A protein and the small-molecule ligand that binds it are described below.
Small molecule (SMILES): N[C@@H](CS)C(=O)O

Binding-site contacts:
Ligand atom C contacts residue GLY1 of chain 59.E at 1.3 Å.
Ligand atom C contacts residue ASP150 of chain 58.A at 3.8 Å.
Ligand atom N contacts residue TYR152 of chain 58.A at 3.5 Å.
Ligand atom C contacts residue GLN155 of chain 58.A at 4.2 Å.
Ligand atom N contacts residue GLN155 of chain 58.A at 4.3 Å.
Ligand atom SG contacts residue GLY1 of chain 59.E at 4.2 Å.
Ligand atom O contacts residue TYR95 of chain 59.A at 3.6 Å.
Ligand atom SG contacts residue MET78 of chain 59.A at 3.8 Å.
Ligand atom O contacts residue TYR152 of chain 58.A at 3.6 Å.
Ligand atom SG contacts residue GLY240 of chain 59.C at 4.0 Å.
Ligand atom CA contacts residue GLU239 of chain 59.C at 3.9 Å.
Ligand atom SG contacts residue TYR95 of chain 59.A at 3.8 Å.
Ligand atom N contacts residue ASP150 of chain 58.A at 4.4 Å.
Ligand atom CB contacts residue GLY1 of chain 59.E at 3.1 Å.
Ligand atom C contacts residue TYR152 of chain 58.A at 3.6 Å (hydrophobic).
Ligand atom N contacts residue GLY1 of chain 59.E at 3.7 Å.
Ligand atom O contacts residue GLY1 of chain 59.E at 2.2 Å (h-bond).
Ligand atom O contacts residue LEU75 of chain 59.A at 4.4 Å.
Ligand atom O contacts residue GLN155 of chain 58.A at 3.0 Å (h-bond).
Ligand atom SG contacts residue GLU239 of chain 59.C at 4.3 Å.
Ligand atom C contacts residue SER151 of chain 58.A at 3.9 Å.
Ligand atom CA contacts residue SER151 of chain 58.A at 4.0 Å.
Ligand atom CA contacts residue TYR152 of chain 58.A at 3.8 Å (hydrophobic).
Ligand atom N contacts residue GLN238 of chain 59.C at 3.8 Å.
Ligand atom CB contacts residue MET78 of chain 59.A at 3.9 Å (hydrophobic).
Ligand atom CA contacts residue GLY1 of chain 59.E at 2.4 Å.
Ligand atom CA contacts residue ASP150 of chain 58.A at 3.3 Å.
Ligand atom C contacts residue MET78 of chain 59.A at 4.2 Å (hydrophobic).
Ligand atom N contacts residue GLU239 of chain 59.C at 3.0 Å (salt-bridge).
Ligand atom CB contacts residue GLU239 of chain 59.C at 4.0 Å.
Ligand atom SG contacts residue ALA241 of chain 59.C at 3.5 Å (h-bond).
Ligand atom C contacts residue TYR95 of chain 59.A at 4.5 Å (hydrophobic).
Ligand atom CB contacts residue ASP150 of chain 58.A at 3.6 Å.

Sequence of chain 59.C:
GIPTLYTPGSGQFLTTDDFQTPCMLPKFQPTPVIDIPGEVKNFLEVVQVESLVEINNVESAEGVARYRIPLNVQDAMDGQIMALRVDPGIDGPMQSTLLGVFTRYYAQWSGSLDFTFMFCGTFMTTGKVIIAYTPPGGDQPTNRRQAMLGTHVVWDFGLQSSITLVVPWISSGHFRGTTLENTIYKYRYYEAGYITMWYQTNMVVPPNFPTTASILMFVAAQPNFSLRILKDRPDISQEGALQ

Sequence of chain 58.A:
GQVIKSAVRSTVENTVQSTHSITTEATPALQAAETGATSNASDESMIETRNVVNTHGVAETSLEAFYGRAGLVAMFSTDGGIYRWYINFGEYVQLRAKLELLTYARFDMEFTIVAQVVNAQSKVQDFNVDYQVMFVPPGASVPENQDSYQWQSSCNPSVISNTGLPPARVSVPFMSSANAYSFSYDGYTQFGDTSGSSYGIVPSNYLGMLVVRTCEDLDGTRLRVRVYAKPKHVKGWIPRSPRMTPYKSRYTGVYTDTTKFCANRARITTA

Sequence of chain 59.A:
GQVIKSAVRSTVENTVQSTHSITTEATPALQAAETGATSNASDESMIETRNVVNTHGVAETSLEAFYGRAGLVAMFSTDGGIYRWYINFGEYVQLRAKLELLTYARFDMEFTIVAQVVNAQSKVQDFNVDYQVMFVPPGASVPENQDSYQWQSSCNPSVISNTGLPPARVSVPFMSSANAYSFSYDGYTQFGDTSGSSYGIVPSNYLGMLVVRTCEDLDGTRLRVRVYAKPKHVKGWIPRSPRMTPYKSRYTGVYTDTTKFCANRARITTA